Binding-site contacts:
Ligand atom C8 contacts residue ARG206 of chain 1.B at 4.2 Å.
Ligand atom C6 contacts residue ASN207 of chain 1.B at 3.7 Å.
Ligand atom C1 contacts residue ASN207 of chain 1.B at 1.4 Å.
Ligand atom C8 contacts residue LEU235 of chain 1.B at 4.2 Å (hydrophobic).
Ligand atom O7 contacts residue ARG206 of chain 1.B at 4.4 Å.
Ligand atom C3 contacts residue ASN207 of chain 1.B at 3.8 Å.
Ligand atom O7 contacts residue ASP208 of chain 1.B at 3.5 Å (salt-bridge).
Ligand atom O6 contacts residue ASN207 of chain 1.B at 3.8 Å.
Ligand atom O7 contacts residue ASN207 of chain 1.B at 2.9 Å.
Ligand atom N2 contacts residue ASN207 of chain 1.B at 3.7 Å.
Ligand atom C8 contacts residue ASP208 of chain 1.B at 4.4 Å.
Ligand atom C5 contacts residue ASN207 of chain 1.B at 2.9 Å.
Ligand atom C4 contacts residue ASN207 of chain 1.B at 3.8 Å.
Ligand atom O5 contacts residue ASN207 of chain 1.B at 1.5 Å (h-bond).
Ligand atom C2 contacts residue ASN207 of chain 1.B at 2.9 Å.
Ligand atom C7 contacts residue ASN207 of chain 1.B at 3.8 Å.
Ligand atom C7 contacts residue ASP208 of chain 1.B at 4.3 Å.

Sequence of chain 1.B:
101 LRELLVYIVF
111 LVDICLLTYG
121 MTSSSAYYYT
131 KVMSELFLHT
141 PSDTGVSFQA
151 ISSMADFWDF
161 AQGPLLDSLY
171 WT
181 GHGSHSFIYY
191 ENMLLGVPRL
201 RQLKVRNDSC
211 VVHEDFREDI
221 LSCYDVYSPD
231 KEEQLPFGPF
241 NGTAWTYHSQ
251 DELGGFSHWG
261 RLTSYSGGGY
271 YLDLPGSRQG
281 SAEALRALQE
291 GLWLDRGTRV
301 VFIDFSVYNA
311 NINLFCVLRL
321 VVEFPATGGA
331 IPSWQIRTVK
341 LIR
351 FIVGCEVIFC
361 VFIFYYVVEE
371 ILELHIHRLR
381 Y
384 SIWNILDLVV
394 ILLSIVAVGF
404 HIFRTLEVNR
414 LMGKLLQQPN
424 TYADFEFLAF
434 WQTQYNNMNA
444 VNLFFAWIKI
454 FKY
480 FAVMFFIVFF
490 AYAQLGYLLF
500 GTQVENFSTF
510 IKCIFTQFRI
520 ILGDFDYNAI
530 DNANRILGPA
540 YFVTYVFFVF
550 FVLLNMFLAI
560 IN

A small-molecule ligand and the protein it binds are described below.
Small molecule (SMILES): CC(=O)N[C@@H]1[C@@H](O)[C@H](O)[C@@H](CO)O[C@H]1O